Binding-site contacts:
Ligand atom O5 contacts residue ASN72 of chain 3.G at 2.4 Å (h-bond).
Ligand atom O7 contacts residue ASN72 of chain 3.G at 3.3 Å (h-bond).
Ligand atom N2 contacts residue GLN81 of chain 3.G at 4.3 Å.
Ligand atom C5 contacts residue ASN72 of chain 3.G at 3.7 Å.
Ligand atom O7 contacts residue GLN81 of chain 3.G at 3.9 Å.
Ligand atom C4 contacts residue ASN72 of chain 3.G at 4.3 Å.
Ligand atom C6 contacts residue THR74 of chain 3.G at 3.7 Å.
Ligand atom C1 contacts residue ALA79 of chain 3.G at 4.3 Å (hydrophobic).
Ligand atom C5 contacts residue THR74 of chain 3.G at 3.9 Å.
Ligand atom C2 contacts residue ASN72 of chain 3.G at 2.6 Å.
Ligand atom N2 contacts residue ASN72 of chain 3.G at 3.2 Å (h-bond).
Ligand atom C8 contacts residue GLN81 of chain 3.G at 3.2 Å.
Ligand atom C3 contacts residue ASN72 of chain 3.G at 4.0 Å.
Ligand atom C7 contacts residue GLN81 of chain 3.G at 3.8 Å.
Ligand atom O5 contacts residue THR74 of chain 3.G at 4.0 Å.
Ligand atom C1 contacts residue ASN72 of chain 3.G at 1.5 Å.
Ligand atom C7 contacts residue ASN72 of chain 3.G at 3.5 Å.

A small-molecule ligand and the protein it binds are described below.
Small molecule (SMILES): CC(=O)N[C@@H]1[C@@H](O)[C@H](O)[C@@H](CO)O[C@H]1O

Sequence of chain 3.G:
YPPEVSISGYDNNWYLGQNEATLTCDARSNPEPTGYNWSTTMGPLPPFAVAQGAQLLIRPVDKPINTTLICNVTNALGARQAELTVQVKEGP